Binding-site contacts:
Ligand atom C8 contacts residue ALA201 of chain 1.C at 3.6 Å (hydrophobic).
Ligand atom C4 contacts residue ALA198 of chain 1.C at 3.6 Å (hydrophobic).
Ligand atom C8 contacts residue THR99 of chain 1.C at 3.3 Å.
Ligand atom C5 contacts residue ALA198 of chain 1.C at 3.9 Å (hydrophobic).
Ligand atom C16 contacts residue SER145 of chain 1.C at 3.6 Å.
Ligand atom C12 contacts residue VAL202 of chain 1.C at 3.8 Å (hydrophobic).
Ligand atom C6 contacts residue THR99 of chain 1.C at 3.8 Å.
Ligand atom N7 contacts residue ALA201 of chain 1.C at 3.5 Å.
Ligand atom O18 contacts residue TYR158 of chain 1.C at 3.1 Å.
Ligand atom C26 contacts residue GLY191 of chain 1.C at 3.5 Å.
Ligand atom C2 contacts residue NDP1 of chain 1.N at 3.4 Å.
Ligand atom C26 contacts residue LEU192 of chain 1.C at 3.3 Å (hydrophobic).
Ligand atom C26 contacts residue NDP1 of chain 1.N at 3.9 Å.
Ligand atom C24 contacts residue TYR152 of chain 1.C at 4.0 Å (hydrophobic).
Ligand atom C25 contacts residue LEU190 of chain 1.C at 3.6 Å (hydrophobic).
Ligand atom C23 contacts residue TYR152 of chain 1.C at 3.3 Å (hydrophobic).
Ligand atom C12 contacts residue NDP1 of chain 1.N at 3.9 Å.
Ligand atom C4 contacts residue NDP1 of chain 1.N at 3.5 Å.
Ligand atom C23 contacts residue TYR259 of chain 1.D at 3.4 Å (hydrophobic).
Ligand atom C1 contacts residue ALA198 of chain 1.C at 3.8 Å (hydrophobic).
Ligand atom O18 contacts residue ALA147 of chain 1.C at 3.8 Å.
Ligand atom N7 contacts residue THR99 of chain 1.C at 2.7 Å (h-bond).
Ligand atom C15 contacts residue TYR158 of chain 1.C at 3.5 Å (hydrophobic).
Ligand atom C21 contacts residue TYR152 of chain 1.C at 3.6 Å (hydrophobic).
Ligand atom O18 contacts residue SER145 of chain 1.C at 2.7 Å (h-bond).
Ligand atom C22 contacts residue TYR152 of chain 1.C at 3.4 Å (hydrophobic).
Ligand atom C22 contacts residue TYR259 of chain 1.D at 3.1 Å (hydrophobic).
Ligand atom C25 contacts residue LEU146 of chain 1.C at 3.7 Å (hydrophobic).
Ligand atom C10 contacts residue ALA201 of chain 1.C at 3.6 Å (hydrophobic).
Ligand atom C10 contacts residue LEU101 of chain 1.C at 3.4 Å (hydrophobic).
Ligand atom C13 contacts residue LEU192 of chain 1.C at 4.0 Å (hydrophobic).
Ligand atom C13 contacts residue NDP1 of chain 1.N at 3.9 Å.
Ligand atom C25 contacts residue SER145 of chain 1.C at 3.2 Å.
Ligand atom C1 contacts residue NDP1 of chain 1.N at 3.1 Å.
Ligand atom C16 contacts residue NDP1 of chain 1.N at 4.0 Å.
Ligand atom C10 contacts residue THR99 of chain 1.C at 3.2 Å.
Ligand atom C16 contacts residue TYR158 of chain 1.C at 4.0 Å (hydrophobic).
Ligand atom C17 contacts residue SER145 of chain 1.C at 3.9 Å.
Ligand atom C2 contacts residue THR197 of chain 1.C at 3.6 Å.
Ligand atom N3 contacts residue THR197 of chain 1.C at 3.3 Å.

Sequence of chain 1.D:
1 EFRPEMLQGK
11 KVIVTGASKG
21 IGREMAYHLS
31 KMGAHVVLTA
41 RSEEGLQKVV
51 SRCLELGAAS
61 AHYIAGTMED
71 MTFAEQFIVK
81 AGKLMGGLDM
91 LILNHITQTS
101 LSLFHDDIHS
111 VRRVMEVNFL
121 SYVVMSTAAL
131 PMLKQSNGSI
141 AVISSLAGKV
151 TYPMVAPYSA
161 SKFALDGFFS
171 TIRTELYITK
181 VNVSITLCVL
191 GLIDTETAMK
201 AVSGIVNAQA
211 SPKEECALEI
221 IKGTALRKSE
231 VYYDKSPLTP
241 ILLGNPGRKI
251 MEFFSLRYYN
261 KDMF

Sequence of chain 1.C:
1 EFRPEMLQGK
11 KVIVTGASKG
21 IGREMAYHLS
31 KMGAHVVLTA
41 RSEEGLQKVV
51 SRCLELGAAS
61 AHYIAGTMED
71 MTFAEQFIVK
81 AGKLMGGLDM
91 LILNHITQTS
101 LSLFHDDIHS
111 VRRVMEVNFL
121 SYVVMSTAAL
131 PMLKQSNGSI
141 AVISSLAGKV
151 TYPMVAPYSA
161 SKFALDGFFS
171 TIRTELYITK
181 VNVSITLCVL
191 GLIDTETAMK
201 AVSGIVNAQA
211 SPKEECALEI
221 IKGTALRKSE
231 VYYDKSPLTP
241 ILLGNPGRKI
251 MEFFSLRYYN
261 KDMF

This protein binds this small molecule.
Small molecule (SMILES): Cc1[nH]c2ncccc2c1[C@@H]1CCN(C(=O)C2(c3ccccn3)CC2)C1